This protein binds this small molecule.
Small molecule (SMILES): CC(C)=CCCC(C)=CCCC(C)=CCCC(C)=CCOP(=O)(O)OP(=O)(O)O

Sequence of chain 1.B:
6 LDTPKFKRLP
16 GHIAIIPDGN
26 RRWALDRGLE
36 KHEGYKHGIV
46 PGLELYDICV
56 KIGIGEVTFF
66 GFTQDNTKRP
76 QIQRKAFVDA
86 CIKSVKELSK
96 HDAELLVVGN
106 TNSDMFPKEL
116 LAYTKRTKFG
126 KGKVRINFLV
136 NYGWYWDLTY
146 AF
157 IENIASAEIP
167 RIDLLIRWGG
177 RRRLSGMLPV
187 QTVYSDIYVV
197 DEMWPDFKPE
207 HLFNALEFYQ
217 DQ

Binding-site contacts:
Ligand atom C4 contacts residue ASN25 of chain 1.B at 3.5 Å.
Ligand atom C12 contacts residue GLY47 of chain 1.B at 3.6 Å.
Ligand atom O34 contacts residue GLY24 of chain 1.B at 3.1 Å (h-bond).
Ligand atom C2 contacts residue ASN71 of chain 1.B at 3.3 Å.
Ligand atom O34 contacts residue ARG27 of chain 1.B at 2.6 Å (salt-bridge).
Ligand atom C1 contacts residue ASN71 of chain 1.B at 3.5 Å.
Ligand atom O40 contacts residue TYR40 of chain 1.B at 3.5 Å.
Ligand atom C10 contacts residue SER89 of chain 1.B at 3.5 Å.
Ligand atom O42 contacts residue TYR40 of chain 1.B at 2.5 Å (h-bond).
Ligand atom O38 contacts residue ASN25 of chain 1.B at 3.5 Å (h-bond).
Ligand atom O36 contacts residue GLY24 of chain 1.B at 3.4 Å.
Ligand atom O36 contacts residue ARG27 of chain 1.B at 2.8 Å (salt-bridge).
Ligand atom C13 contacts residue PHE64 of chain 1.B at 3.4 Å (hydrophobic).
Ligand atom C15 contacts residue PHE67 of chain 1.B at 3.6 Å (hydrophobic).
Ligand atom C12 contacts residue ILE44 of chain 1.B at 3.1 Å (hydrophobic).
Ligand atom O41 contacts residue ASP23 of chain 1.B at 2.6 Å (salt-bridge).
Ligand atom C12 contacts residue SER89 of chain 1.B at 3.5 Å.
Ligand atom C8 contacts residue TRP200 of chain 1.B at 3.5 Å (hydrophobic).
Ligand atom C13 contacts residue PHE133 of chain 1.B at 3.2 Å (hydrophobic).
Ligand atom C10 contacts residue GLY43 of chain 1.B at 3.4 Å.
Ligand atom O40 contacts residue GLY24 of chain 1.B at 3.4 Å (h-bond).
Ligand atom O34 contacts residue ASP23 of chain 1.B at 3.4 Å (salt-bridge).
Ligand atom C4 contacts residue TYR40 of chain 1.B at 3.4 Å (hydrophobic).
Ligand atom C22 contacts residue GLY66 of chain 1.B at 3.5 Å.
Ligand atom O40 contacts residue ASN25 of chain 1.B at 2.6 Å (h-bond).
Ligand atom O37 contacts residue ARG26 of chain 1.B at 2.9 Å (salt-bridge).
Ligand atom C19 contacts residue GLY66 of chain 1.B at 3.2 Å.
Ligand atom C22 contacts residue PHE65 of chain 1.B at 3.6 Å (hydrophobic).
Ligand atom C7 contacts residue SER89 of chain 1.B at 3.5 Å.
Ligand atom O41 contacts residue GLY24 of chain 1.B at 3.5 Å (h-bond).
Ligand atom O38 contacts residue ARG26 of chain 1.B at 3.3 Å (salt-bridge).
Ligand atom C44 contacts residue TYR40 of chain 1.B at 3.5 Å (hydrophobic).
Ligand atom C43 contacts residue TYR40 of chain 1.B at 3.2 Å (hydrophobic).
Ligand atom C11 contacts residue GLY47 of chain 1.B at 3.6 Å.
Ligand atom O36 contacts residue ARG26 of chain 1.B at 3.2 Å (salt-bridge).
Ligand atom C15 contacts residue ASN71 of chain 1.B at 3.5 Å.
Ligand atom C2 contacts residue ARG74 of chain 1.B at 3.2 Å.
Ligand atom C9 contacts residue SER89 of chain 1.B at 3.6 Å.
Ligand atom C2 contacts residue PHE82 of chain 1.B at 3.3 Å (hydrophobic).
Ligand atom C11 contacts residue SER89 of chain 1.B at 3.5 Å.